A small-molecule ligand and the protein it binds are described below.
Small molecule (SMILES): CNC(=O)c1cc(Cl)cc(C)c1NC(=O)c1cc(Br)nn1-c1ncccc1Cl

Binding-site contacts:
Ligand atom NAM contacts residue ASP4815 of chain 1.E at 3.1 Å (salt-bridge).
Ligand atom CAA contacts residue ASP4815 of chain 1.E at 3.2 Å.
Ligand atom CAL contacts residue ASP4815 of chain 1.E at 3.2 Å.
Ligand atom CAB contacts residue ASP4815 of chain 1.E at 3.2 Å.
Ligand atom CL2 contacts residue ARG4563 of chain 1.E at 3.9 Å.
Ligand atom CAQ contacts residue LEU4567 of chain 1.E at 3.8 Å (hydrophobic).
Ligand atom CAL contacts residue ARG4563 of chain 1.E at 3.8 Å.
Ligand atom CAG contacts residue ARG4563 of chain 1.E at 3.7 Å.
Ligand atom CAP contacts residue GLY4819 of chain 1.E at 3.6 Å.
Ligand atom CL1 contacts residue LEU4792 of chain 1.E at 3.6 Å.
Ligand atom NAI contacts residue TYR4791 of chain 1.E at 3.6 Å.
Ligand atom OAK contacts residue ARG4563 of chain 1.E at 3.4 Å (salt-bridge).
Ligand atom OBB contacts residue ARG4563 of chain 1.E at 2.5 Å (salt-bridge).
Ligand atom CAJ contacts residue MET4818 of chain 1.E at 3.9 Å (hydrophobic).
Ligand atom BR contacts residue GLY4819 of chain 1.E at 3.7 Å.
Ligand atom CAB contacts residue ARG4563 of chain 1.E at 3.5 Å.
Ligand atom CAD contacts residue ARG4563 of chain 1.E at 3.9 Å.
Ligand atom CAX contacts residue TYR4560 of chain 1.E at 4.0 Å (hydrophobic).
Ligand atom BR contacts residue ILE4816 of chain 1.E at 4.0 Å.
Ligand atom CAY contacts residue TYR4560 of chain 1.E at 3.4 Å (hydrophobic).
Ligand atom CAF contacts residue ARG4563 of chain 1.E at 4.0 Å.
Ligand atom CAF contacts residue LEU4792 of chain 1.E at 3.8 Å (hydrophobic).
Ligand atom BR contacts residue LEU4567 of chain 1.E at 4.0 Å.
Ligand atom CAA contacts residue TYR4795 of chain 1.E at 3.9 Å (hydrophobic).
Ligand atom CAJ contacts residue TYR4791 of chain 1.E at 3.7 Å (hydrophobic).
Ligand atom CAC contacts residue ASP4815 of chain 1.E at 4.0 Å.
Ligand atom CAJ contacts residue GLY4819 of chain 1.E at 3.9 Å.
Ligand atom CAA contacts residue LEU4567 of chain 1.E at 3.6 Å (hydrophobic).
Ligand atom CAA contacts residue ARG4563 of chain 1.E at 3.4 Å.
Ligand atom CAQ contacts residue GLY4819 of chain 1.E at 3.6 Å.
Ligand atom CL1 contacts residue TYR4795 of chain 1.E at 3.6 Å.
Ligand atom NAI contacts residue ASP4815 of chain 1.E at 3.2 Å (salt-bridge).
Ligand atom CAN contacts residue ARG4563 of chain 1.E at 3.6 Å.
Ligand atom CAG contacts residue ASP4815 of chain 1.E at 4.0 Å.
Ligand atom BR contacts residue VAL4820 of chain 1.E at 3.8 Å.
Ligand atom CL2 contacts residue PHE4564 of chain 1.E at 3.5 Å.
Ligand atom CAP contacts residue LEU4567 of chain 1.E at 3.5 Å (hydrophobic).
Ligand atom CAC contacts residue TYR4795 of chain 1.E at 3.8 Å (hydrophobic).
Ligand atom CAC contacts residue ARG4563 of chain 1.E at 3.6 Å.
Ligand atom CL1 contacts residue CYS4657 of chain 1.E at 3.9 Å.

Sequence of chain 1.E:
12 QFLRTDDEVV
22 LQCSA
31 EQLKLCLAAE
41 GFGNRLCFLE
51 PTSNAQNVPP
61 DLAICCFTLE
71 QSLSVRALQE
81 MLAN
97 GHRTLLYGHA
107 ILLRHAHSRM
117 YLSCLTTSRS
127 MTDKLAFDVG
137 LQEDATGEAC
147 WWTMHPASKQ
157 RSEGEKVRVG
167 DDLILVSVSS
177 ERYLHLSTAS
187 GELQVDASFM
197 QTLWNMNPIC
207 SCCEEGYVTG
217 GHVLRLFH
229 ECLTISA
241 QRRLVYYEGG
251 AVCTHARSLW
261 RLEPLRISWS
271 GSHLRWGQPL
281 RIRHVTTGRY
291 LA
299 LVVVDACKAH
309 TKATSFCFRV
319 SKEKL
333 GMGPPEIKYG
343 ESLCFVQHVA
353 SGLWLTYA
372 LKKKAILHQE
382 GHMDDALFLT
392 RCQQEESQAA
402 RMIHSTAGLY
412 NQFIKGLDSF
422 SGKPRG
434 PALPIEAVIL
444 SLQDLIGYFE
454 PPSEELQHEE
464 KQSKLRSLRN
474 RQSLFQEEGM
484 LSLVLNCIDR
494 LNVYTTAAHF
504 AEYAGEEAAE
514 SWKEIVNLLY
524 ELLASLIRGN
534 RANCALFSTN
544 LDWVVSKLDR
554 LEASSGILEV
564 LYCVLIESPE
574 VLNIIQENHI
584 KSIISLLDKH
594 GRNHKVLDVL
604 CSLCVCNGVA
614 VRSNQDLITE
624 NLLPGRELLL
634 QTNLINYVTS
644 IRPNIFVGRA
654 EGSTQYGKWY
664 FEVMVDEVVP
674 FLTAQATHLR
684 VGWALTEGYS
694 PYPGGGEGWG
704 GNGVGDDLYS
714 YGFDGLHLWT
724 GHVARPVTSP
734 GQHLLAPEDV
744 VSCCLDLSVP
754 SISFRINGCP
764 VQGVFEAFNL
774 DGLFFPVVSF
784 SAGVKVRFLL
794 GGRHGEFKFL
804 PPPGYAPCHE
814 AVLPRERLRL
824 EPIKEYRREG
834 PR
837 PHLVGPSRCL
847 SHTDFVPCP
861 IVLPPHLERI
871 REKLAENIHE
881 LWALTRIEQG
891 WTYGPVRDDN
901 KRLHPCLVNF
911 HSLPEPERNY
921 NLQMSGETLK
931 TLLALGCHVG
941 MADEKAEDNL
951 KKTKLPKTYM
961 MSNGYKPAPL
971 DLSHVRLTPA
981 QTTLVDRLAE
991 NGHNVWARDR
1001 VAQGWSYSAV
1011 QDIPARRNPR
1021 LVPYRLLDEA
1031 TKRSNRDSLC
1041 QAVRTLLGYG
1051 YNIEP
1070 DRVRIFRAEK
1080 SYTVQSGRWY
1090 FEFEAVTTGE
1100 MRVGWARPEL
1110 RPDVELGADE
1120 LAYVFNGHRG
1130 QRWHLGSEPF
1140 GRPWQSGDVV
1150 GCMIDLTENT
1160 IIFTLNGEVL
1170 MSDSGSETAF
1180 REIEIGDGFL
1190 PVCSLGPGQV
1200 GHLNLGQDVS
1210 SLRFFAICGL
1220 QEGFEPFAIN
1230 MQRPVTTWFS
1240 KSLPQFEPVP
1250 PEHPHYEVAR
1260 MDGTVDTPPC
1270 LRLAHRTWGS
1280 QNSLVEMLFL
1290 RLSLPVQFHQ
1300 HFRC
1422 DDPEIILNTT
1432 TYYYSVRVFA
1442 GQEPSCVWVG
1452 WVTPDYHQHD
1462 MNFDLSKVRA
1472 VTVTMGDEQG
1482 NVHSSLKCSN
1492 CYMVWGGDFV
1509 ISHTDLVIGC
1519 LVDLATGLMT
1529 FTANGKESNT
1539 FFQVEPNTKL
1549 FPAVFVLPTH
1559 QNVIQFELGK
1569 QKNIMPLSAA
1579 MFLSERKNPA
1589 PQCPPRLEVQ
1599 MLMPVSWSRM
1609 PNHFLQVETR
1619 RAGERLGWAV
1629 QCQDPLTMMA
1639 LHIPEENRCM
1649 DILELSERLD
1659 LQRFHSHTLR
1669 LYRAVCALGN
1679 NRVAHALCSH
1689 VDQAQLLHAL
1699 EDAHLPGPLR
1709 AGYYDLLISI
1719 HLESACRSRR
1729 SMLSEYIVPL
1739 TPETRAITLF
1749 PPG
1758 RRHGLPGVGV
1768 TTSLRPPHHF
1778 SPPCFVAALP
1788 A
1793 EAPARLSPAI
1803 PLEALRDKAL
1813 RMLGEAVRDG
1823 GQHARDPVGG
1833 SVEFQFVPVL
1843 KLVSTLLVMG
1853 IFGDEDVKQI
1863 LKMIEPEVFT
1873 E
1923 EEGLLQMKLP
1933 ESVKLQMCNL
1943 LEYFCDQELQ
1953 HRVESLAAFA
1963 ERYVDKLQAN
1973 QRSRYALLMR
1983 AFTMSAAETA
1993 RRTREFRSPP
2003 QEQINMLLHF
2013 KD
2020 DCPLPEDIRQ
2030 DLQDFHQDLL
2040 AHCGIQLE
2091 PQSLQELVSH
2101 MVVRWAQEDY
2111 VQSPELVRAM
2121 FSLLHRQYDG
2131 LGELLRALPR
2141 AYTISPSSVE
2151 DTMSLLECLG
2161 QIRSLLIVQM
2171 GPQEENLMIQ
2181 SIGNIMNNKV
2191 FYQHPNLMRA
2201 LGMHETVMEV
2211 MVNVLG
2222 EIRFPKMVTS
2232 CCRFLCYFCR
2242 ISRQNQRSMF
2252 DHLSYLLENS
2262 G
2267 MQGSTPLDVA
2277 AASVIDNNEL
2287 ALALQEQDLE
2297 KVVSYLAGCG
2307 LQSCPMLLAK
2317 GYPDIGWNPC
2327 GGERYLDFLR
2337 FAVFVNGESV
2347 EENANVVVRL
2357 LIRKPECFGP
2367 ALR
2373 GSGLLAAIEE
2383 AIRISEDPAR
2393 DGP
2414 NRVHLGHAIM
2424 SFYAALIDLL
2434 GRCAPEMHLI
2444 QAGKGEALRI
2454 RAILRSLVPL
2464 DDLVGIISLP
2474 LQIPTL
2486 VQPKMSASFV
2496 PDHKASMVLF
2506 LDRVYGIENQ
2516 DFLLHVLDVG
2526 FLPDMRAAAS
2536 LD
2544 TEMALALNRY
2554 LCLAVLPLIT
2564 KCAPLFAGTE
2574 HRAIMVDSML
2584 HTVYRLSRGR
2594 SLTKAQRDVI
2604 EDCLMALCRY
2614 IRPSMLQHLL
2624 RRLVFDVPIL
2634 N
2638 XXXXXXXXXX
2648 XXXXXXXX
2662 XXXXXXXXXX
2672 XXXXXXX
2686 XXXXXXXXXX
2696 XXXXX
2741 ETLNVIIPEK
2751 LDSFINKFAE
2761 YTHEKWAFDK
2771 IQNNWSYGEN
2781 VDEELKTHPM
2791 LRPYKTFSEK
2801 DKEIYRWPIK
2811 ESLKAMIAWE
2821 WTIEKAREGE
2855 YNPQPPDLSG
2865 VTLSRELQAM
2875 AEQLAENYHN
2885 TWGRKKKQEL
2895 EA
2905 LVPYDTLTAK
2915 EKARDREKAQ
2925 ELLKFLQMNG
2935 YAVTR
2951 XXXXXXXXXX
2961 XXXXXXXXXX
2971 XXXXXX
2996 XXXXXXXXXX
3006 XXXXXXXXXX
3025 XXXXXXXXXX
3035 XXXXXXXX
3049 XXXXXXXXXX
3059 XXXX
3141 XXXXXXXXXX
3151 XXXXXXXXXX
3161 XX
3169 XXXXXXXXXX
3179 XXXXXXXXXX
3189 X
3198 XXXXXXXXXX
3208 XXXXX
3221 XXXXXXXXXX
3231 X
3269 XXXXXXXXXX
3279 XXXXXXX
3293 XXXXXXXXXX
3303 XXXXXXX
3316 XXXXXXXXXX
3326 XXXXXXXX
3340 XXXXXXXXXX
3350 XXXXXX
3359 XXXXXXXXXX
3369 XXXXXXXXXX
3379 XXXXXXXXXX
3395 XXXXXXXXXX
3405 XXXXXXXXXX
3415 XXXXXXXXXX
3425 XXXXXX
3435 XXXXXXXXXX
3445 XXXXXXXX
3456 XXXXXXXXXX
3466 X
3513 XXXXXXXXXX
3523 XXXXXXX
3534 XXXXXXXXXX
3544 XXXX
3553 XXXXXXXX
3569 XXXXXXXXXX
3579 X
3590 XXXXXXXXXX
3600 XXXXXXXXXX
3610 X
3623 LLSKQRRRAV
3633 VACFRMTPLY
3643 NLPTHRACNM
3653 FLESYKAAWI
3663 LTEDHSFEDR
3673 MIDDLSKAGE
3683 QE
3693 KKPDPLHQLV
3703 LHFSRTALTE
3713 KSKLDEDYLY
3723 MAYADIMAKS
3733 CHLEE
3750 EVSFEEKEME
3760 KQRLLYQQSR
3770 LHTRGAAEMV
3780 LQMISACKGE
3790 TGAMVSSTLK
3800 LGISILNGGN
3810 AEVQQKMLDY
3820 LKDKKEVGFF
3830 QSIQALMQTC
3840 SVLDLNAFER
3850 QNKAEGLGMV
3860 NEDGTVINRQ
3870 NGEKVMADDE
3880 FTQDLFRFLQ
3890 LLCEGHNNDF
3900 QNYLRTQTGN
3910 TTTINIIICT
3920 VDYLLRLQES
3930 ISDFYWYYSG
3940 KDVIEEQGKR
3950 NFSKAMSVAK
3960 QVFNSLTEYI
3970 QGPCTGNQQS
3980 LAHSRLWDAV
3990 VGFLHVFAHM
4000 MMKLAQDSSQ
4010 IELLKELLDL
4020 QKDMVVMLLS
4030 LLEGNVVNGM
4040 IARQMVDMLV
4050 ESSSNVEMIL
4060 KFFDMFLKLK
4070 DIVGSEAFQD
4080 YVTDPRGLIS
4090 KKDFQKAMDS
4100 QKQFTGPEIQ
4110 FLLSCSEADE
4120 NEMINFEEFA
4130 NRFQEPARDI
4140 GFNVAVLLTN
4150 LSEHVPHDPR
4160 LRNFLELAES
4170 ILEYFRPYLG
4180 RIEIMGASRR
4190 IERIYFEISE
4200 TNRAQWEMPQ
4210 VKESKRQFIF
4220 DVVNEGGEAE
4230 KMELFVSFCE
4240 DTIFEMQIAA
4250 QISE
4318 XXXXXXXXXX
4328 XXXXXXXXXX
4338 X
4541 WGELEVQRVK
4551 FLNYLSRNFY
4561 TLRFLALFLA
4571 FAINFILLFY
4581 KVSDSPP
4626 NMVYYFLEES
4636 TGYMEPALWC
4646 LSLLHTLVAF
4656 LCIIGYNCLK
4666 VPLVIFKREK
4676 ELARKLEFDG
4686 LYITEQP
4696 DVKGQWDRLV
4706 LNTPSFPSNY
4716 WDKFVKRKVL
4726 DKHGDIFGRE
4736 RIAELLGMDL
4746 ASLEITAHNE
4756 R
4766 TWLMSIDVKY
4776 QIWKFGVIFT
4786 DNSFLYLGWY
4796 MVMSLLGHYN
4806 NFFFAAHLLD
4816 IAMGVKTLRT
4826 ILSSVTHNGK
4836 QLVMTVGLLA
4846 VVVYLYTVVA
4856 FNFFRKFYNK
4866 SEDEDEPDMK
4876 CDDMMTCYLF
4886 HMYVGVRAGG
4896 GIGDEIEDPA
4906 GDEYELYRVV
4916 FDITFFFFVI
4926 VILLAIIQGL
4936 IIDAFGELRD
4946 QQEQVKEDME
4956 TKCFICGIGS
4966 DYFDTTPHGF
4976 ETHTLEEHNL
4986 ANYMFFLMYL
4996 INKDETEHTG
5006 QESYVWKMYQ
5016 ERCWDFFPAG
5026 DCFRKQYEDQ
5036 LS